The protein below binds the small molecule below.
Small molecule (SMILES): CC(=O)N[C@H]1[C@H](O[C@H]2[C@H](O)[C@@H](NC(C)=O)CO[C@@H]2CO)O[C@H](CO)[C@@H](O)[C@@H]1O

Binding-site contacts:
Ligand atom C2 contacts residue TRP357 of chain 2.A at 4.4 Å (hydrophobic).
Ligand atom C4 contacts residue ASN65 of chain 2.A at 4.2 Å.
Ligand atom C7 contacts residue TRP357 of chain 2.A at 4.3 Å (hydrophobic).
Ligand atom O5 contacts residue ASN65 of chain 2.A at 2.4 Å (h-bond).
Ligand atom O7 contacts residue TYR386 of chain 4.A at 3.9 Å.
Ligand atom C8 contacts residue ASN65 of chain 2.A at 4.3 Å.
Ligand atom O4 contacts residue TRP357 of chain 2.A at 3.8 Å.
Ligand atom C3 contacts residue TRP357 of chain 2.A at 3.8 Å (hydrophobic).
Ligand atom C2 contacts residue ASN65 of chain 2.A at 2.4 Å.
Ligand atom O3 contacts residue TRP357 of chain 2.A at 4.2 Å.
Ligand atom C4 contacts residue TRP357 of chain 2.A at 4.2 Å (hydrophobic).
Ligand atom O5 contacts residue TRP357 of chain 2.A at 4.3 Å.
Ligand atom C5 contacts residue TRP357 of chain 2.A at 3.8 Å (hydrophobic).
Ligand atom C1 contacts residue ASN65 of chain 2.A at 1.4 Å.
Ligand atom C7 contacts residue ASN65 of chain 2.A at 2.9 Å.
Ligand atom N2 contacts residue ASN65 of chain 2.A at 2.8 Å (h-bond).
Ligand atom O7 contacts residue TRP357 of chain 2.A at 3.6 Å.
Ligand atom N2 contacts residue TRP357 of chain 2.A at 3.8 Å.
Ligand atom C5 contacts residue ASN65 of chain 2.A at 3.6 Å.
Ligand atom C3 contacts residue ASN65 of chain 2.A at 3.8 Å.
Ligand atom O7 contacts residue ASN65 of chain 2.A at 2.7 Å (h-bond).
Ligand atom C8 contacts residue TRP357 of chain 2.A at 4.3 Å (hydrophobic).
Ligand atom C1 contacts residue TRP357 of chain 2.A at 3.8 Å (hydrophobic).

Sequence of chain 4.A:
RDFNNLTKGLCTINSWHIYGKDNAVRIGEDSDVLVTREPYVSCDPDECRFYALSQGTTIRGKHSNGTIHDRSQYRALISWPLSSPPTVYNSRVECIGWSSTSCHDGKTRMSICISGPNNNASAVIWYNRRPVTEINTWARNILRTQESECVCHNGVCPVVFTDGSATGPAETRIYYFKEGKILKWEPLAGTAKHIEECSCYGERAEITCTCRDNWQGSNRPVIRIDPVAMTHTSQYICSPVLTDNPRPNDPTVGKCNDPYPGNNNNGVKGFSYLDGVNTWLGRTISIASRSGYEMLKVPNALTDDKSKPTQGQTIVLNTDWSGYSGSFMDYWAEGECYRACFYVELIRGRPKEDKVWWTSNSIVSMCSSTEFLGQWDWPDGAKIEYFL

Sequence of chain 2.A:
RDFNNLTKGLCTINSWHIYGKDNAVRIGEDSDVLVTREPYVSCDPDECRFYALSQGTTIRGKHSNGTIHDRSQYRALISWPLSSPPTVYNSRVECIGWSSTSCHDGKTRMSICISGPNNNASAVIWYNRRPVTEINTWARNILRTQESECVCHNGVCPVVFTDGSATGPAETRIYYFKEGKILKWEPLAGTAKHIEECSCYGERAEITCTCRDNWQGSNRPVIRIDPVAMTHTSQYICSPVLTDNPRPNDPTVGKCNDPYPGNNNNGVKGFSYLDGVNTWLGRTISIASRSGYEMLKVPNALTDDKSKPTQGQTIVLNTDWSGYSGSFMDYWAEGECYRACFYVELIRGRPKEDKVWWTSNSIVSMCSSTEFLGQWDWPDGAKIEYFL